Binding-site contacts:
Ligand atom N7 contacts residue TRP86 of chain 1.A at 3.4 Å.
Ligand atom O5' contacts residue GLU187 of chain 1.A at 2.6 Å (salt-bridge).
Ligand atom O2' contacts residue ASP43 of chain 1.A at 3.2 Å (salt-bridge).
Ligand atom C5' contacts residue MET167 of chain 1.A at 3.6 Å (hydrophobic).
Ligand atom C4' contacts residue MET167 of chain 1.A at 3.6 Å (hydrophobic).
Ligand atom N4' contacts residue ASN189 of chain 1.A at 3.1 Å (h-bond).
Ligand atom N6 contacts residue ARG255 of chain 1.A at 3.2 Å (salt-bridge).
Ligand atom N7 contacts residue TRP263 of chain 1.A at 3.2 Å.
Ligand atom C9 contacts residue ASP43 of chain 1.A at 3.5 Å.
Ligand atom C1' contacts residue ASP43 of chain 1.A at 3.2 Å.
Ligand atom O2' contacts residue ASP17 of chain 1.A at 2.6 Å (salt-bridge).
Ligand atom C4 contacts residue ASP43 of chain 1.A at 3.2 Å.
Ligand atom N6 contacts residue TRP86 of chain 1.A at 3.4 Å.
Ligand atom C2' contacts residue ASP17 of chain 1.A at 3.4 Å.
Ligand atom N1 contacts residue TYR260 of chain 1.A at 3.3 Å.
Ligand atom N6 contacts residue GLU251 of chain 1.A at 3.4 Å (salt-bridge).
Ligand atom N3 contacts residue ASN15 of chain 1.A at 3.5 Å.
Ligand atom C3' contacts residue ASP17 of chain 1.A at 3.6 Å.
Ligand atom O3' contacts residue ASN189 of chain 1.A at 3.1 Å (h-bond).
Ligand atom O3' contacts residue ASP264 of chain 1.A at 2.4 Å (salt-bridge).
Ligand atom C5' contacts residue GLU187 of chain 1.A at 3.3 Å.
Ligand atom C3' contacts residue CA1 of chain 1.C at 3.5 Å.
Ligand atom C4' contacts residue ASN189 of chain 1.A at 3.3 Å.
Ligand atom C2 contacts residue TYR260 of chain 1.A at 3.4 Å (hydrophobic).
Ligand atom O2' contacts residue CA1 of chain 1.C at 2.6 Å.
Ligand atom O2' contacts residue ASP18 of chain 1.A at 3.4 Å (salt-bridge).
Ligand atom O2' contacts residue ASP264 of chain 1.A at 3.2 Å (salt-bridge).
Ligand atom N3 contacts residue ASP43 of chain 1.A at 2.5 Å (salt-bridge).
Ligand atom C4' contacts residue GLU187 of chain 1.A at 3.5 Å.
Ligand atom C2 contacts residue ASP43 of chain 1.A at 3.5 Å.
Ligand atom C5 contacts residue TRP263 of chain 1.A at 3.3 Å (hydrophobic).
Ligand atom C3' contacts residue ASP264 of chain 1.A at 3.2 Å.
Ligand atom C5 contacts residue TRP86 of chain 1.A at 3.4 Å (hydrophobic).
Ligand atom C6 contacts residue TRP86 of chain 1.A at 3.4 Å (hydrophobic).
Ligand atom O3' contacts residue THR140 of chain 1.A at 2.9 Å (h-bond).
Ligand atom C2 contacts residue ASN15 of chain 1.A at 3.2 Å.
Ligand atom O5' contacts residue ASN176 of chain 1.A at 3.0 Å (h-bond).
Ligand atom C2' contacts residue CA1 of chain 1.C at 3.5 Å.
Ligand atom C5' contacts residue TRP263 of chain 1.A at 3.6 Å (hydrophobic).
Ligand atom O3' contacts residue CA1 of chain 1.C at 2.6 Å.

A small-molecule ligand and the protein it binds are described below.
Small molecule (SMILES): Nc1ncnc2c([C@@H]3N[C@H](CO)[C@@H](O)[C@H]3O)c[nH]c12

Sequence of chain 1.A:
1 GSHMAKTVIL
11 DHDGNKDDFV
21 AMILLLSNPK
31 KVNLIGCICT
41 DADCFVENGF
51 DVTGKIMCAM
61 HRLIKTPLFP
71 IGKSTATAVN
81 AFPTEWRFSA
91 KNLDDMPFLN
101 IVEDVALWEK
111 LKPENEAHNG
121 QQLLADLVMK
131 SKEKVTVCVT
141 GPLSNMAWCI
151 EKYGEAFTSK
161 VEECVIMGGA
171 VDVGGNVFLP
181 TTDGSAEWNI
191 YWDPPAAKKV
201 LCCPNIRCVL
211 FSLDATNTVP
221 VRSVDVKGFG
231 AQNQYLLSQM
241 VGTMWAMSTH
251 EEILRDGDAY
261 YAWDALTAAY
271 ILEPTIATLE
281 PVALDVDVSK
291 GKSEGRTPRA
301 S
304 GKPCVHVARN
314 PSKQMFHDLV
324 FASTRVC